Sequence of chain 1.G:
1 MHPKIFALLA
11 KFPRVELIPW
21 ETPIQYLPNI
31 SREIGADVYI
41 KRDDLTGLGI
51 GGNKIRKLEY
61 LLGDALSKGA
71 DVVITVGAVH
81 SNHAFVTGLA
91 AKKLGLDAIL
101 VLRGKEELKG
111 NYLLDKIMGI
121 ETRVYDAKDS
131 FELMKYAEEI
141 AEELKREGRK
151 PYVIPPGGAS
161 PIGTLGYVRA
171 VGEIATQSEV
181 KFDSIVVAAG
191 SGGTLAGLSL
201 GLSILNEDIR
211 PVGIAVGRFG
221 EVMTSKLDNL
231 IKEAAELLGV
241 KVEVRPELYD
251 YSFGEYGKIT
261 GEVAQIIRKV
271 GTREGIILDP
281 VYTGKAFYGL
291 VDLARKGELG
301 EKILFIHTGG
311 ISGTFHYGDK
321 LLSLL

Binding-site contacts:
Ligand atom O2P contacts residue GLY193 of chain 1.G at 3.1 Å (h-bond).
Ligand atom P contacts residue GLY193 of chain 1.G at 3.3 Å.
Ligand atom C4A contacts residue TYR282 of chain 1.G at 3.5 Å (hydrophobic).
Ligand atom N1 contacts residue ASN53 of chain 1.G at 3.5 Å (h-bond).
Ligand atom O1P contacts residue GLY193 of chain 1.G at 2.8 Å (h-bond).
Ligand atom C9 contacts residue GLY157 of chain 1.G at 3.4 Å.
Ligand atom C2A contacts residue ASN82 of chain 1.G at 3.2 Å.
Ligand atom C4A contacts residue LYS54 of chain 1.G at 3.4 Å.
Ligand atom O7 contacts residue TYR282 of chain 1.G at 3.4 Å (h-bond).
Ligand atom O1P contacts residue GLY192 of chain 1.G at 2.4 Å (h-bond).
Ligand atom C5A contacts residue GLY190 of chain 1.G at 3.5 Å.
Ligand atom P contacts residue GLY192 of chain 1.G at 3.3 Å.
Ligand atom O3P contacts residue GLY192 of chain 1.G at 2.9 Å (h-bond).
Ligand atom O3P contacts residue GLY193 of chain 1.G at 3.5 Å (h-bond).
Ligand atom C7 contacts residue TYR282 of chain 1.G at 3.3 Å (hydrophobic).
Ligand atom O3 contacts residue TYR282 of chain 1.G at 3.5 Å.
Ligand atom O7 contacts residue SER81 of chain 1.G at 3.2 Å (h-bond).
Ligand atom C2 contacts residue TYR282 of chain 1.G at 3.4 Å (hydrophobic).
Ligand atom O3P contacts residue GLY190 of chain 1.G at 2.8 Å (h-bond).
Ligand atom O7 contacts residue ASN82 of chain 1.G at 2.9 Å (h-bond).
Ligand atom C9 contacts residue LYS54 of chain 1.G at 3.5 Å.
Ligand atom O2P contacts residue LYS54 of chain 1.G at 3.5 Å (salt-bridge).
Ligand atom C6 contacts residue THR308 of chain 1.G at 3.5 Å.
Ligand atom C7 contacts residue SER81 of chain 1.G at 3.4 Å.
Ligand atom O8 contacts residue SER81 of chain 1.G at 3.0 Å (h-bond).
Ligand atom O7 contacts residue HIS83 of chain 1.G at 3.1 Å (h-bond).
Ligand atom O1P contacts residue SER191 of chain 1.G at 2.3 Å (h-bond).
Ligand atom O4P contacts residue LYS54 of chain 1.G at 3.1 Å (salt-bridge).
Ligand atom C2A contacts residue THR308 of chain 1.G at 3.5 Å.
Ligand atom O3 contacts residue ASN82 of chain 1.G at 3.0 Å (h-bond).
Ligand atom C3 contacts residue TYR282 of chain 1.G at 3.5 Å (hydrophobic).
Ligand atom N contacts residue LYS54 of chain 1.G at 3.5 Å.
Ligand atom N1 contacts residue THR308 of chain 1.G at 2.7 Å (h-bond).
Ligand atom O3P contacts residue ALA189 of chain 1.G at 3.2 Å.
Ligand atom C2 contacts residue ASN53 of chain 1.G at 3.4 Å.
Ligand atom C2A contacts residue TYR282 of chain 1.G at 3.6 Å (hydrophobic).
Ligand atom O2P contacts residue THR194 of chain 1.G at 2.4 Å (h-bond).
Ligand atom C7 contacts residue HIS83 of chain 1.G at 3.5 Å.
Ligand atom C4 contacts residue TYR282 of chain 1.G at 3.6 Å (hydrophobic).
Ligand atom O4P contacts residue GLY190 of chain 1.G at 3.6 Å (h-bond).

The protein below binds the small molecule below.
Small molecule (SMILES): Cc1ncc(COP(=O)(O)O)c(CNC2(C(=O)O)CC2)c1O